Binding-site contacts:
Ligand atom C4 contacts residue ASN891 of chain 1.E at 4.3 Å.
Ligand atom C1 contacts residue ASN891 of chain 1.E at 1.4 Å.
Ligand atom O5 contacts residue ASN891 of chain 1.E at 2.4 Å (h-bond).
Ligand atom C3 contacts residue ASN891 of chain 1.E at 3.9 Å.
Ligand atom C5 contacts residue ASN891 of chain 1.E at 3.7 Å.
Ligand atom N2 contacts residue ASN891 of chain 1.E at 2.9 Å (h-bond).
Ligand atom C2 contacts residue ASN891 of chain 1.E at 2.5 Å.
Ligand atom C7 contacts residue ASN891 of chain 1.E at 3.9 Å.
Ligand atom C8 contacts residue ASN891 of chain 1.E at 4.2 Å.

Sequence of chain 1.E:
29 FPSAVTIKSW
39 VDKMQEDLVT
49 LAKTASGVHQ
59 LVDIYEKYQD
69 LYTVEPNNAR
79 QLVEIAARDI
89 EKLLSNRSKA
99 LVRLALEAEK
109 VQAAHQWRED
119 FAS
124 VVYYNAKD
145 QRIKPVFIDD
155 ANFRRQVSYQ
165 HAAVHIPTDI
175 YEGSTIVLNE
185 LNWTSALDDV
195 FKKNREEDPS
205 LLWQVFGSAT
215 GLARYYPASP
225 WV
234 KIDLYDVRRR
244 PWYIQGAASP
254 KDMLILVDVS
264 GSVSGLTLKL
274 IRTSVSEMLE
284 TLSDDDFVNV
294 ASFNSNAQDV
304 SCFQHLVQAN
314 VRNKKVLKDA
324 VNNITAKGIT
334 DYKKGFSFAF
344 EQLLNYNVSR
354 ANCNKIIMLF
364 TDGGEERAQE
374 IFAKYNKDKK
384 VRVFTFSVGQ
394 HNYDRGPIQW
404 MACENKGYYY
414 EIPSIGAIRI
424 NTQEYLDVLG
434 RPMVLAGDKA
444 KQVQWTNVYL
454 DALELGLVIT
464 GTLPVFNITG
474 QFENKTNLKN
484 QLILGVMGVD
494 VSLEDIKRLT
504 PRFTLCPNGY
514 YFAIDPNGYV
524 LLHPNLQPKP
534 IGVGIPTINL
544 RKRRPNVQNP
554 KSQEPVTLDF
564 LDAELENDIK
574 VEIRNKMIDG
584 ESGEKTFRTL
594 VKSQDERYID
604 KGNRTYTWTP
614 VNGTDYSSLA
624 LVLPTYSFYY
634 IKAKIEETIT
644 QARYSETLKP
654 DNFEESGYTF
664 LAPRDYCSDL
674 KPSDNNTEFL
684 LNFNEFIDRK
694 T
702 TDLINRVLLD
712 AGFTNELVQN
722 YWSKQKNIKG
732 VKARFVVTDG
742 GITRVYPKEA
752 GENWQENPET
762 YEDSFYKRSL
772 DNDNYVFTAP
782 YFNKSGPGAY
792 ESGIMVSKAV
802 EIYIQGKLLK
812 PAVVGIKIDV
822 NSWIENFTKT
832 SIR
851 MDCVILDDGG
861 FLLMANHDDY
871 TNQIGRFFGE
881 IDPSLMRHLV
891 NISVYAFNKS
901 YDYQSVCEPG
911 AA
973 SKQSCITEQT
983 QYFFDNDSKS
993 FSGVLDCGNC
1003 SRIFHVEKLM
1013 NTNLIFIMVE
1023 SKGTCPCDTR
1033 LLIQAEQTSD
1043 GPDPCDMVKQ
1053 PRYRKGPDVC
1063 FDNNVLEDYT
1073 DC

The protein below binds the small molecule below.
Small molecule (SMILES): CC(=O)N[C@@H]1[C@@H](O)[C@H](O)[C@@H](CO)O[C@H]1O